Sequence of chain 1.B:
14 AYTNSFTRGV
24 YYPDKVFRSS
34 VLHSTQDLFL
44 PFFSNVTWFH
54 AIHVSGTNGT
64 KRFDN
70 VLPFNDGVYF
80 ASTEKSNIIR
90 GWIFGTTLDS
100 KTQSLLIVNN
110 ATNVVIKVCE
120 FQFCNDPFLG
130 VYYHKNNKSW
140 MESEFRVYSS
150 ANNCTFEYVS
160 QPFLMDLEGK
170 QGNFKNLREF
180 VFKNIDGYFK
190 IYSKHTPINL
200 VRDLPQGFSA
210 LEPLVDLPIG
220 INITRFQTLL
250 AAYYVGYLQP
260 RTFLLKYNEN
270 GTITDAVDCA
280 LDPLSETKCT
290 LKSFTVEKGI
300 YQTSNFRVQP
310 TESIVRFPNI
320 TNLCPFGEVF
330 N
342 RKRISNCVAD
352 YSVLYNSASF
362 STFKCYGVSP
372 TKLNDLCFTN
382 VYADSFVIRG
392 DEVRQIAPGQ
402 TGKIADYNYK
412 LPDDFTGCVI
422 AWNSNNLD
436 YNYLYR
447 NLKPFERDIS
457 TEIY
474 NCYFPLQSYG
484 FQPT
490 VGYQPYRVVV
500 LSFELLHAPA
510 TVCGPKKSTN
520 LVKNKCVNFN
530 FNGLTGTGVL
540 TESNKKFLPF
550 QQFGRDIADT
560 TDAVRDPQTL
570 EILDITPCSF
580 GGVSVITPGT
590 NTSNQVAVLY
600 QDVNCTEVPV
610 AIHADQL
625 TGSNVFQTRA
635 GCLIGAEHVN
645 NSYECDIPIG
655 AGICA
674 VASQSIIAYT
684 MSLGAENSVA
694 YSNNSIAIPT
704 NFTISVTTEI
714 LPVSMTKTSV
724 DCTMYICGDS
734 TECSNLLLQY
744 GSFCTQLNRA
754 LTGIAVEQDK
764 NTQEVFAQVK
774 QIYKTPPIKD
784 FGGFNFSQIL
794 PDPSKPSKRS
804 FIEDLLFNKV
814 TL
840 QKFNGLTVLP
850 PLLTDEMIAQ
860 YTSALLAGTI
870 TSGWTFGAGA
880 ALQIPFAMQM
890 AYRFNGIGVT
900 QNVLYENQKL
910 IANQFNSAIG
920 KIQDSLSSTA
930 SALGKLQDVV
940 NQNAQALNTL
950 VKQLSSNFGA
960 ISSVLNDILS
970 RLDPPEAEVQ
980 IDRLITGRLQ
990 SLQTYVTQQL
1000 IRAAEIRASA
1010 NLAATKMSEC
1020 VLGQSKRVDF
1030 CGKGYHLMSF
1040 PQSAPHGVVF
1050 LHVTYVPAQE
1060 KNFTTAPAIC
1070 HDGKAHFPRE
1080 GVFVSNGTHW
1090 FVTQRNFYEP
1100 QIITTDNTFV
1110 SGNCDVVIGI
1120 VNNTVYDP

This protein binds this small molecule.
Small molecule (SMILES): CC(=O)N[C@H]1[C@H](O[C@H]2[C@H](O)[C@@H](NC(C)=O)CO[C@@H]2CO)O[C@H](CO)[C@@H](O)[C@@H]1O

Binding-site contacts:
Ligand atom O5 contacts residue ASN1121 of chain 1.B at 2.4 Å (h-bond).
Ligand atom C7 contacts residue ASN1121 of chain 1.B at 4.0 Å.
Ligand atom C5 contacts residue ASN1121 of chain 1.B at 3.6 Å.
Ligand atom C3 contacts residue ASN1121 of chain 1.B at 3.8 Å.
Ligand atom C6 contacts residue ASN1121 of chain 1.B at 4.2 Å.
Ligand atom N2 contacts residue ASN1121 of chain 1.B at 2.8 Å (h-bond).
Ligand atom C2 contacts residue ASN1121 of chain 1.B at 2.5 Å.
Ligand atom C4 contacts residue ASN1121 of chain 1.B at 4.3 Å.
Ligand atom O6 contacts residue ASN1121 of chain 1.B at 3.6 Å.
Ligand atom C1 contacts residue ASN1121 of chain 1.B at 1.4 Å.